A small-molecule ligand and the protein it binds are described below.
Small molecule (SMILES): CC(=O)N[C@@H]1[C@@H](O)[C@H](O)[C@@H](CO)O[C@H]1O

Sequence of chain 1.A:
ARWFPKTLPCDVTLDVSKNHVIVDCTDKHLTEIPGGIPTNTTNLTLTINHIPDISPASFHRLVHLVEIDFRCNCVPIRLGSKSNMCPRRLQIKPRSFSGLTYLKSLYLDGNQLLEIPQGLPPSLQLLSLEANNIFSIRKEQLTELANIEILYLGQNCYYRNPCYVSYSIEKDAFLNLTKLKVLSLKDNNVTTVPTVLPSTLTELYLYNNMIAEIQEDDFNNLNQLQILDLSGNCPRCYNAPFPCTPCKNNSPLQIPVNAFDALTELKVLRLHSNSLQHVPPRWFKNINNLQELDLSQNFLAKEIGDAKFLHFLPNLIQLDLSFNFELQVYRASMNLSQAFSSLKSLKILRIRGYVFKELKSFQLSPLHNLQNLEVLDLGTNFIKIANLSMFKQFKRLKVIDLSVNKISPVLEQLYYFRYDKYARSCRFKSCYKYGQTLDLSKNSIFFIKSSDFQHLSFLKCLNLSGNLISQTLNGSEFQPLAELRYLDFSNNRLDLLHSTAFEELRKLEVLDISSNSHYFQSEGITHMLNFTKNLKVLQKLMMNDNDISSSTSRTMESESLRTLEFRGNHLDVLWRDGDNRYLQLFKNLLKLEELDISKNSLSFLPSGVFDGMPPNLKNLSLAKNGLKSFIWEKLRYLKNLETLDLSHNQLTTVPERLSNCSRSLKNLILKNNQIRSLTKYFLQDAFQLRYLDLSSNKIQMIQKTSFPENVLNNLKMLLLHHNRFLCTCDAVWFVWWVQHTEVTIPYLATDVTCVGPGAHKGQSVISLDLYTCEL

Binding-site contacts:
Ligand atom C4 contacts residue ASN657 of chain 1.A at 4.2 Å.
Ligand atom O5 contacts residue ASN657 of chain 1.A at 2.2 Å (h-bond).
Ligand atom C8 contacts residue ASN705 of chain 1.A at 3.5 Å.
Ligand atom N2 contacts residue THR681 of chain 1.A at 4.0 Å.
Ligand atom C1 contacts residue THR681 of chain 1.A at 4.4 Å.
Ligand atom C1 contacts residue ASN657 of chain 1.A at 1.4 Å.
Ligand atom C7 contacts residue THR681 of chain 1.A at 3.7 Å.
Ligand atom C8 contacts residue THR681 of chain 1.A at 3.2 Å.
Ligand atom C2 contacts residue ASN657 of chain 1.A at 2.5 Å.
Ligand atom C3 contacts residue ASN657 of chain 1.A at 3.8 Å.
Ligand atom C7 contacts residue ASN657 of chain 1.A at 3.5 Å.
Ligand atom C5 contacts residue GLU632 of chain 1.A at 4.4 Å.
Ligand atom N2 contacts residue ASN657 of chain 1.A at 3.1 Å (h-bond).
Ligand atom O7 contacts residue THR681 of chain 1.A at 4.4 Å.
Ligand atom C6 contacts residue GLU632 of chain 1.A at 3.7 Å.
Ligand atom O7 contacts residue ASN657 of chain 1.A at 3.4 Å (h-bond).
Ligand atom C1 contacts residue GLU632 of chain 1.A at 4.4 Å.
Ligand atom C5 contacts residue ASN657 of chain 1.A at 3.6 Å.
Ligand atom O5 contacts residue GLU632 of chain 1.A at 3.7 Å.